The protein below binds the small molecule below.
Small molecule (SMILES): CCCCCCCCCCO[C@@H]1O[C@H](CO)[C@@H](O[C@H]2O[C@H](CO)[C@@H](O)[C@H](O)[C@H]2O)[C@H](O)[C@H]1O

Sequence of chain 1.W:
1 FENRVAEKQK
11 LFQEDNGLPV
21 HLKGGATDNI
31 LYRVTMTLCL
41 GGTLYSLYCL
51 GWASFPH

Binding-site contacts:
Ligand atom C4 contacts residue TRP52 of chain 1.W at 3.6 Å (hydrophobic).
Ligand atom C6 contacts residue TRP52 of chain 1.W at 3.8 Å (hydrophobic).
Ligand atom C19 contacts residue PHE37 of chain 1.P at 3.6 Å (hydrophobic).
Ligand atom C28 contacts residue PHE37 of chain 1.P at 3.8 Å (hydrophobic).
Ligand atom O49 contacts residue TYR48 of chain 1.W at 3.2 Å.
Ligand atom C18 contacts residue TRP52 of chain 1.W at 4.0 Å (hydrophobic).
Ligand atom C19 contacts residue MET33 of chain 1.P at 3.5 Å (hydrophobic).
Ligand atom C9 contacts residue TRP52 of chain 1.W at 4.1 Å (hydrophobic).
Ligand atom O49 contacts residue CYS49 of chain 1.W at 3.6 Å.
Ligand atom C19 contacts residue CYS49 of chain 1.W at 4.0 Å (hydrophobic).
Ligand atom C18 contacts residue CYS49 of chain 1.W at 3.6 Å (hydrophobic).
Ligand atom C57 contacts residue PHE37 of chain 1.P at 3.6 Å (hydrophobic).
Ligand atom C31 contacts residue SER29 of chain 1.P at 4.1 Å.
Ligand atom C40 contacts residue ALA114 of chain 1.N at 3.8 Å (hydrophobic).
Ligand atom C37 contacts residue SER29 of chain 1.P at 3.7 Å.
Ligand atom O61 contacts residue PHE37 of chain 1.P at 2.7 Å (h-bond).
Ligand atom C22 contacts residue CYS49 of chain 1.W at 3.6 Å (hydrophobic).
Ligand atom O49 contacts residue TYR45 of chain 1.W at 4.0 Å.
Ligand atom C57 contacts residue TRP52 of chain 1.W at 3.6 Å (hydrophobic).
Ligand atom C1 contacts residue TYR45 of chain 1.W at 4.3 Å (hydrophobic).
Ligand atom C43 contacts residue LEU110 of chain 1.N at 3.8 Å (hydrophobic).
Ligand atom O16 contacts residue MET33 of chain 1.P at 3.5 Å.
Ligand atom C28 contacts residue ALA53 of chain 1.W at 4.2 Å (hydrophobic).
Ligand atom C22 contacts residue MET33 of chain 1.P at 3.7 Å (hydrophobic).
Ligand atom C37 contacts residue SER46 of chain 1.W at 3.8 Å.
Ligand atom C40 contacts residue LEU50 of chain 1.W at 3.7 Å (hydrophobic).
Ligand atom O6 contacts residue TRP52 of chain 1.W at 4.2 Å.
Ligand atom C25 contacts residue ALA53 of chain 1.W at 3.7 Å (hydrophobic).
Ligand atom C25 contacts residue PHE37 of chain 1.P at 3.5 Å (hydrophobic).
Ligand atom O7 contacts residue TRP52 of chain 1.W at 3.9 Å.
Ligand atom C34 contacts residue LEU145 of chain 1.N at 4.1 Å (hydrophobic).
Ligand atom O16 contacts residue CYS49 of chain 1.W at 3.2 Å (h-bond).
Ligand atom O5 contacts residue TRP52 of chain 1.W at 4.0 Å.
Ligand atom C43 contacts residue SER46 of chain 1.W at 4.0 Å.
Ligand atom C22 contacts residue PHE37 of chain 1.P at 3.8 Å (hydrophobic).
Ligand atom C43 contacts residue LEU50 of chain 1.W at 4.2 Å (hydrophobic).
Ligand atom C18 contacts residue PHE37 of chain 1.P at 4.0 Å (hydrophobic).
Ligand atom O5 contacts residue PHE37 of chain 1.P at 4.0 Å.
Ligand atom C25 contacts residue CYS49 of chain 1.W at 3.7 Å (hydrophobic).
Ligand atom C28 contacts residue THR32 of chain 1.P at 4.2 Å.

Sequence of chain 1.P:
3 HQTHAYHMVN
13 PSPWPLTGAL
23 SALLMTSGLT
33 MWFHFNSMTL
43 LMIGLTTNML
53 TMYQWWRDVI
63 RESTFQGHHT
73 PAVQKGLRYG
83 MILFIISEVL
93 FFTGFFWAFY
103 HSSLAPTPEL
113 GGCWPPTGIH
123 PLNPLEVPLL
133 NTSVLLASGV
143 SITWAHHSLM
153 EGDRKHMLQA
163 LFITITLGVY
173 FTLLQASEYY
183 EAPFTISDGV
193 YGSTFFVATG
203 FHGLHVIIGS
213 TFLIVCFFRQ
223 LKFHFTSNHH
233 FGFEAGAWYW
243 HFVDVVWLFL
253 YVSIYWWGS

Sequence of chain 1.N:
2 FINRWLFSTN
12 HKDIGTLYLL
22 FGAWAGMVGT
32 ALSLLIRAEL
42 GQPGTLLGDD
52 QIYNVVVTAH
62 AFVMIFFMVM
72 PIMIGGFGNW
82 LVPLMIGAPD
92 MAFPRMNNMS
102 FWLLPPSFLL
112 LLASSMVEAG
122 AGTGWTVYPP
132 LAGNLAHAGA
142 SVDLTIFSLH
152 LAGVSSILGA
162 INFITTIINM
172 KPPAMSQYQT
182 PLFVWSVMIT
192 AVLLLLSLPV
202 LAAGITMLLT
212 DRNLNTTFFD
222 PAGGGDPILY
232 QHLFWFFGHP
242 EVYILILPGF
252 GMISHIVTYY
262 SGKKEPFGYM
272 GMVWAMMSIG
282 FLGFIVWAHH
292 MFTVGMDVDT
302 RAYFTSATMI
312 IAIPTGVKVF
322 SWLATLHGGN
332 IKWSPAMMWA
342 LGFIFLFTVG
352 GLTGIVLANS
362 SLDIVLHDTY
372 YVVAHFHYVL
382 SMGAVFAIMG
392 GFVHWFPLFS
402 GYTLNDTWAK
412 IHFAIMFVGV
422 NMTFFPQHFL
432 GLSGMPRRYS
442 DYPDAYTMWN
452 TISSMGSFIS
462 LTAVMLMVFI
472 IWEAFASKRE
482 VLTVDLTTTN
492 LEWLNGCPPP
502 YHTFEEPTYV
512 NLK